A small-molecule ligand and the protein it binds are described below.
Small molecule (SMILES): CC(C)C[C@H](NC(=O)CN)C(=O)N[C@H](C(=O)N[C@H](C(=O)NCC(=O)N[C@@H](CO)C(=O)N[C@@H](CC(C)C)C(=O)N[C@@H](CCCN=C(N)N)C(=O)NCC=O)C(C)C)[C@@H](C)O

Sequence of chain 53.C:
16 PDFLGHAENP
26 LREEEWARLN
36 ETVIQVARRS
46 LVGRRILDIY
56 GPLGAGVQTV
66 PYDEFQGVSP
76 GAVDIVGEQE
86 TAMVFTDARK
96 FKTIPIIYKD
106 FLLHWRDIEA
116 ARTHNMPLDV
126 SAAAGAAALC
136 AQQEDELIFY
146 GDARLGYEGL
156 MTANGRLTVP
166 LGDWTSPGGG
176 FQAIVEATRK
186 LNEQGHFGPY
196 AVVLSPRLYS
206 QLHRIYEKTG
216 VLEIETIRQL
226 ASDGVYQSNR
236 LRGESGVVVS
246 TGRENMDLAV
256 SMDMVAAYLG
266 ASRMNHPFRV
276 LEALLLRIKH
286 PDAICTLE

Binding-site contacts:
Ligand atom C contacts residue ARG49 of chain 53.C at 3.5 Å.
Ligand atom NH1 contacts residue ASP228 of chain 53.C at 3.2 Å (salt-bridge).
Ligand atom CB contacts residue ASP258 of chain 53.C at 3.7 Å.
Ligand atom N contacts residue ASP258 of chain 53.C at 3.3 Å (salt-bridge).
Ligand atom N contacts residue ARG49 of chain 53.C at 3.7 Å.
Ligand atom NH2 contacts residue ASP228 of chain 53.C at 2.5 Å (salt-bridge).
Ligand atom CB contacts residue MET259 of chain 53.C at 3.5 Å (hydrophobic).
Ligand atom CB contacts residue ARG49 of chain 53.C at 3.7 Å.
Ligand atom O contacts residue ILE39 of chain 53.C at 3.5 Å.
Ligand atom CB contacts residue ILE39 of chain 53.C at 3.7 Å (hydrophobic).
Ligand atom N contacts residue ASP258 of chain 53.C at 3.2 Å (salt-bridge).
Ligand atom O contacts residue ILE54 of chain 53.C at 3.4 Å.
Ligand atom O contacts residue ARG43 of chain 53.C at 2.9 Å (salt-bridge).
Ligand atom N contacts residue ARG49 of chain 53.C at 3.5 Å (salt-bridge).
Ligand atom NE contacts residue ASP53 of chain 53.C at 3.6 Å (salt-bridge).
Ligand atom N contacts residue ARG49 of chain 53.C at 3.5 Å (salt-bridge).
Ligand atom NH1 contacts residue ILE51 of chain 53.C at 3.5 Å (h-bond).
Ligand atom CA contacts residue ASP258 of chain 53.C at 3.3 Å.
Ligand atom CD contacts residue ASP53 of chain 53.C at 3.3 Å.
Ligand atom CD1 contacts residue PRO57 of chain 53.C at 3.6 Å (hydrophobic).
Ligand atom NH1 contacts residue ARG50 of chain 53.C at 3.7 Å.
Ligand atom O contacts residue ARG49 of chain 53.C at 3.0 Å (salt-bridge).
Ligand atom C contacts residue ILE39 of chain 53.C at 3.6 Å (hydrophobic).
Ligand atom O contacts residue ARG50 of chain 53.C at 3.7 Å.
Ligand atom N contacts residue ASP258 of chain 53.C at 3.7 Å.
Ligand atom NH2 contacts residue THR246 of chain 53.C at 2.8 Å (h-bond).
Ligand atom NH1 contacts residue THR246 of chain 53.C at 3.5 Å.
Ligand atom OG1 contacts residue MET259 of chain 53.C at 2.6 Å (h-bond).
Ligand atom N contacts residue ASP258 of chain 53.C at 2.9 Å (salt-bridge).
Ligand atom OG1 contacts residue ASP258 of chain 53.C at 3.5 Å.
Ligand atom O contacts residue ARG43 of chain 53.C at 3.3 Å (salt-bridge).
Ligand atom C contacts residue ASP258 of chain 53.C at 3.7 Å.
Ligand atom CG2 contacts residue ALA42 of chain 53.C at 3.7 Å (hydrophobic).
Ligand atom C contacts residue ILE54 of chain 53.C at 3.7 Å (hydrophobic).
Ligand atom CA contacts residue ILE54 of chain 53.C at 3.7 Å (hydrophobic).
Ligand atom CA contacts residue ARG49 of chain 53.C at 3.7 Å.
Ligand atom CD2 contacts residue ARG43 of chain 53.C at 3.7 Å.
Ligand atom CG2 contacts residue MET259 of chain 53.C at 3.7 Å (hydrophobic).
Ligand atom CB contacts residue ARG49 of chain 53.C at 3.6 Å.
Ligand atom CZ contacts residue ASP228 of chain 53.C at 3.2 Å.